Binding-site contacts:
Ligand atom C5 contacts residue ALA35 of chain 2.C at 3.7 Å (hydrophobic).
Ligand atom C7 contacts residue GLY72 of chain 2.C at 3.5 Å.
Ligand atom C15 contacts residue PRO8 of chain 2.C at 4.3 Å (hydrophobic).
Ligand atom O14 contacts residue LEU74 of chain 2.C at 3.8 Å.
Ligand atom C5 contacts residue PHE77 of chain 2.C at 4.2 Å (hydrophobic).
Ligand atom O11 contacts residue SER10 of chain 2.C at 3.9 Å.
Ligand atom N1 contacts residue GLY72 of chain 2.C at 3.0 Å (h-bond).
Ligand atom C15 contacts residue LEU37 of chain 2.C at 3.8 Å (hydrophobic).
Ligand atom O12 contacts residue LYS88 of chain 2.C at 3.4 Å.
Ligand atom C4 contacts residue ALA35 of chain 2.C at 3.8 Å (hydrophobic).
Ligand atom O11 contacts residue GLY9 of chain 2.C at 3.5 Å.
Ligand atom C9 contacts residue LEU74 of chain 2.C at 4.2 Å (hydrophobic).
Ligand atom C5 contacts residue GLY70 of chain 2.C at 3.9 Å.
Ligand atom C5 contacts residue LEU37 of chain 2.C at 4.2 Å (hydrophobic).
Ligand atom C3 contacts residue LEU37 of chain 2.C at 3.9 Å (hydrophobic).
Ligand atom N1 contacts residue LEU73 of chain 2.C at 4.3 Å.
Ligand atom N1 contacts residue LEU74 of chain 2.C at 3.5 Å (h-bond).
Ligand atom C15 contacts residue GLY9 of chain 2.C at 4.0 Å.
Ligand atom C8 contacts residue GLY72 of chain 2.C at 3.5 Å.
Ligand atom C9 contacts residue LEU37 of chain 2.C at 3.7 Å (hydrophobic).
Ligand atom C7 contacts residue LEU74 of chain 2.C at 3.8 Å (hydrophobic).
Ligand atom C4 contacts residue VAL36 of chain 2.C at 4.2 Å (hydrophobic).
Ligand atom N1 contacts residue LEU37 of chain 2.C at 4.0 Å.
Ligand atom C4 contacts residue LEU37 of chain 2.C at 3.8 Å (hydrophobic).
Ligand atom C7 contacts residue GLY70 of chain 2.C at 4.1 Å.
Ligand atom C7 contacts residue GLN71 of chain 2.C at 3.9 Å.
Ligand atom C2 contacts residue LEU74 of chain 2.C at 4.1 Å (hydrophobic).
Ligand atom O12 contacts residue GLY9 of chain 2.C at 3.8 Å.
Ligand atom O14 contacts residue PRO8 of chain 2.C at 3.9 Å.
Ligand atom C6 contacts residue PHE77 of chain 2.C at 3.9 Å (hydrophobic).
Ligand atom C7 contacts residue LEU73 of chain 2.C at 4.2 Å (hydrophobic).
Ligand atom O12 contacts residue PRO8 of chain 2.C at 3.7 Å.
Ligand atom C8 contacts residue LEU74 of chain 2.C at 3.9 Å (hydrophobic).
Ligand atom C5 contacts residue VAL36 of chain 2.C at 4.2 Å (hydrophobic).
Ligand atom C10 contacts residue GLY9 of chain 2.C at 3.8 Å.
Ligand atom C6 contacts residue GLY70 of chain 2.C at 3.5 Å.
Ligand atom C2 contacts residue GLY72 of chain 2.C at 4.1 Å.
Ligand atom C8 contacts residue LEU37 of chain 2.C at 3.8 Å (hydrophobic).
Ligand atom C6 contacts residue GLN71 of chain 2.C at 3.7 Å.
Ligand atom C2 contacts residue LEU37 of chain 2.C at 4.0 Å (hydrophobic).

Sequence of chain 2.C:
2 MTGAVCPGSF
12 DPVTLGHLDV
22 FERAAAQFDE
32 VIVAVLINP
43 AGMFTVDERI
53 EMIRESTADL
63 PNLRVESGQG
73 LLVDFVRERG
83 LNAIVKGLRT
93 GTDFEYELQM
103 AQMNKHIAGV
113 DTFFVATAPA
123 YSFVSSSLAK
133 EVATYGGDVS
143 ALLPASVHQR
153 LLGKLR

This protein binds this small molecule.
Small molecule (SMILES): O=C(O)[C@H](O)Cc1c[nH]c2ccccc12